The protein below binds the small molecule below.
Small molecule (SMILES): Nc1nc2c(ncn2[C@@H]2O[C@H](CO[P](=O)(O)O[P](=O)(O)NP(=O)(O)O)[C@@H](O)[C@H]2O)c(=O)[nH]1

Sequence of chain 1.A:
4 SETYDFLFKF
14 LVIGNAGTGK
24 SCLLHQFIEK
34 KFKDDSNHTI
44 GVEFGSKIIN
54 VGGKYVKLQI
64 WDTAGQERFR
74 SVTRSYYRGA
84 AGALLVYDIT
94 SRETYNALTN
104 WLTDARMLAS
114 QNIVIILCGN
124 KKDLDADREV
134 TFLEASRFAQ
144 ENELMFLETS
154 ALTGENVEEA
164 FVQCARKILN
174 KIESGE

Binding-site contacts:
Ligand atom N2 contacts residue ASP126 of chain 1.A at 3.0 Å (salt-bridge).
Ligand atom O1A contacts residue CYS25 of chain 1.A at 2.9 Å (h-bond).
Ligand atom N7 contacts residue ASN123 of chain 1.A at 3.2 Å (h-bond).
Ligand atom O3A contacts residue GLY22 of chain 1.A at 3.2 Å (h-bond).
Ligand atom C6 contacts residue LYS124 of chain 1.A at 3.6 Å.
Ligand atom O6 contacts residue LYS124 of chain 1.A at 3.5 Å.
Ligand atom PB contacts residue LYS23 of chain 1.A at 3.6 Å.
Ligand atom PB contacts residue MG1 of chain 1.I at 3.2 Å.
Ligand atom O1B contacts residue LYS23 of chain 1.A at 2.8 Å (salt-bridge).
Ligand atom O6 contacts residue ASN123 of chain 1.A at 3.5 Å (h-bond).
Ligand atom O2B contacts residue LYS23 of chain 1.A at 3.6 Å.
Ligand atom O3G contacts residue LYS23 of chain 1.A at 2.7 Å (salt-bridge).
Ligand atom O4' contacts residue LYS124 of chain 1.A at 3.2 Å (salt-bridge).
Ligand atom O5' contacts residue GLY22 of chain 1.A at 3.6 Å.
Ligand atom C8 contacts residue GLY22 of chain 1.A at 3.5 Å.
Ligand atom O1B contacts residue GLY22 of chain 1.A at 3.0 Å (h-bond).
Ligand atom O2G contacts residue MG1 of chain 1.I at 2.0 Å.
Ligand atom O6 contacts residue ASP126 of chain 1.A at 3.5 Å (salt-bridge).
Ligand atom N3B contacts residue GLY20 of chain 1.A at 3.0 Å (h-bond).
Ligand atom N1 contacts residue ASP126 of chain 1.A at 2.8 Å (salt-bridge).
Ligand atom C5' contacts residue GLY20 of chain 1.A at 3.6 Å.
Ligand atom N2 contacts residue LEU127 of chain 1.A at 3.4 Å.
Ligand atom O1B contacts residue THR21 of chain 1.A at 3.3 Å (h-bond).
Ligand atom O1B contacts residue GLY20 of chain 1.A at 3.6 Å (h-bond).
Ligand atom O6 contacts residue ALA154 of chain 1.A at 2.9 Å (h-bond).
Ligand atom O3G contacts residue ALA19 of chain 1.A at 3.4 Å.
Ligand atom O3G contacts residue GLY68 of chain 1.A at 2.8 Å (h-bond).
Ligand atom O1A contacts residue GLY22 of chain 1.A at 3.2 Å.
Ligand atom O1A contacts residue SER24 of chain 1.A at 3.3 Å (h-bond).
Ligand atom O2G contacts residue THR42 of chain 1.A at 2.9 Å (h-bond).
Ligand atom O2' contacts residue PHE35 of chain 1.A at 3.3 Å.
Ligand atom PG contacts residue MG1 of chain 1.I at 3.2 Å.
Ligand atom O2A contacts residue SER39 of chain 1.A at 2.7 Å (h-bond).
Ligand atom O1G contacts residue HIS41 of chain 1.A at 2.7 Å (h-bond).
Ligand atom O2B contacts residue MG1 of chain 1.I at 2.0 Å.
Ligand atom O2B contacts residue SER24 of chain 1.A at 3.0 Å (h-bond).
Ligand atom N3B contacts residue MG1 of chain 1.I at 3.4 Å.
Ligand atom O1G contacts residue ALA19 of chain 1.A at 3.5 Å.
Ligand atom O6 contacts residue LEU155 of chain 1.A at 3.4 Å (h-bond).
Ligand atom O6 contacts residue SER153 of chain 1.A at 3.5 Å (h-bond).